The small molecule below binds the protein below.
Small molecule (SMILES): N[C@@H](CCC(=O)O)C(=O)O

Sequence of chain 1.A:
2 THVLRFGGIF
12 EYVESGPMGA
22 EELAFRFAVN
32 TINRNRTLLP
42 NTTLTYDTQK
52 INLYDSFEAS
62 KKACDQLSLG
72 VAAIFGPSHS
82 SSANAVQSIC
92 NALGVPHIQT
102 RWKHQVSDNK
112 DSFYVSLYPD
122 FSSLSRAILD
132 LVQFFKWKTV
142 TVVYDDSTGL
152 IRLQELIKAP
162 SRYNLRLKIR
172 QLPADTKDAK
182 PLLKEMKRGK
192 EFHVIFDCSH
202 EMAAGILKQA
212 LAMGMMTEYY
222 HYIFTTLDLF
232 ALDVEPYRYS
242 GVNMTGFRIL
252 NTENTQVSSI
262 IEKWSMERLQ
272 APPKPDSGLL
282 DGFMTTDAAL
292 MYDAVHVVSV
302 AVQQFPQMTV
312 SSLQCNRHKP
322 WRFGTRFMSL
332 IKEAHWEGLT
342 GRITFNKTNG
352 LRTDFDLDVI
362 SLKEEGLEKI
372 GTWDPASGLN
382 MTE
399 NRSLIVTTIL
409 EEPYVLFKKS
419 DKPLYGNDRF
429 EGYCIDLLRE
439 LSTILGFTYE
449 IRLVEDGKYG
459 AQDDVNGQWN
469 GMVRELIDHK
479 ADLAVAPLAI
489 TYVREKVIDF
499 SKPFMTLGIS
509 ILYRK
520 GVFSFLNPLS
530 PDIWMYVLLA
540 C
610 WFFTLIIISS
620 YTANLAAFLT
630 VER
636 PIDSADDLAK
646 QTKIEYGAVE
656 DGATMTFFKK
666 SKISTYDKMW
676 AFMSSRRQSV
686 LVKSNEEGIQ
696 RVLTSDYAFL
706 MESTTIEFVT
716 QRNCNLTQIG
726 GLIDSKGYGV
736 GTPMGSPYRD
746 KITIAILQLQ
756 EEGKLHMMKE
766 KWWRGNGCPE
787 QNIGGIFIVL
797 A

Binding-site contacts:
Ligand atom CB contacts residue GLU707 of chain 1.A at 4.3 Å.
Ligand atom OXT contacts residue ALA658 of chain 1.A at 4.2 Å.
Ligand atom CD contacts residue GLU707 of chain 1.A at 3.9 Å.
Ligand atom N contacts residue PRO485 of chain 1.A at 2.8 Å (h-bond).
Ligand atom OE2 contacts residue ALA658 of chain 1.A at 3.1 Å (h-bond).
Ligand atom OE2 contacts residue GLU707 of chain 1.A at 4.2 Å.
Ligand atom OXT contacts residue LEU486 of chain 1.A at 3.5 Å.
Ligand atom OE1 contacts residue GLU707 of chain 1.A at 3.8 Å.
Ligand atom CB contacts residue ALA658 of chain 1.A at 4.3 Å (hydrophobic).
Ligand atom CA contacts residue PRO485 of chain 1.A at 4.0 Å (hydrophobic).
Ligand atom OXT contacts residue PRO485 of chain 1.A at 3.5 Å (h-bond).
Ligand atom C contacts residue PRO485 of chain 1.A at 4.1 Å (hydrophobic).
Ligand atom C contacts residue ALA487 of chain 1.A at 4.0 Å (hydrophobic).
Ligand atom CA contacts residue ALA658 of chain 1.A at 4.1 Å (hydrophobic).
Ligand atom O contacts residue ALA658 of chain 1.A at 2.9 Å (h-bond).
Ligand atom N contacts residue GLU707 of chain 1.A at 2.8 Å (salt-bridge).
Ligand atom C contacts residue GLU707 of chain 1.A at 4.2 Å.
Ligand atom N contacts residue ALA487 of chain 1.A at 4.3 Å.
Ligand atom CG contacts residue GLU707 of chain 1.A at 3.8 Å.
Ligand atom C contacts residue ARG492 of chain 1.A at 3.5 Å.
Ligand atom CD contacts residue THR659 of chain 1.A at 3.3 Å.
Ligand atom OE1 contacts residue THR659 of chain 1.A at 2.7 Å (h-bond).
Ligand atom C contacts residue TYR457 of chain 1.A at 3.5 Å (hydrophobic).
Ligand atom CB contacts residue GLY657 of chain 1.A at 4.4 Å.
Ligand atom OXT contacts residue ALA487 of chain 1.A at 2.9 Å (h-bond).
Ligand atom CA contacts residue TYR457 of chain 1.A at 3.9 Å (hydrophobic).
Ligand atom CB contacts residue TYR457 of chain 1.A at 3.6 Å (hydrophobic).
Ligand atom CD contacts residue ALA658 of chain 1.A at 4.3 Å (hydrophobic).
Ligand atom CA contacts residue GLU707 of chain 1.A at 3.3 Å.
Ligand atom OE2 contacts residue GLY657 of chain 1.A at 3.7 Å.
Ligand atom O contacts residue ARG492 of chain 1.A at 2.8 Å (salt-bridge).
Ligand atom C contacts residue ALA658 of chain 1.A at 3.8 Å (hydrophobic).
Ligand atom CG contacts residue ASN690 of chain 1.A at 4.1 Å.
Ligand atom OE2 contacts residue THR659 of chain 1.A at 3.0 Å (h-bond).
Ligand atom N contacts residue TYR457 of chain 1.A at 3.8 Å.
Ligand atom OXT contacts residue ARG492 of chain 1.A at 2.9 Å (salt-bridge).
Ligand atom O contacts residue GLY657 of chain 1.A at 3.3 Å.
Ligand atom OXT contacts residue TYR457 of chain 1.A at 3.5 Å.
Ligand atom O contacts residue TYR457 of chain 1.A at 3.2 Å.
Ligand atom N contacts residue TYR733 of chain 1.A at 4.0 Å.